Sequence of chain 1.D:
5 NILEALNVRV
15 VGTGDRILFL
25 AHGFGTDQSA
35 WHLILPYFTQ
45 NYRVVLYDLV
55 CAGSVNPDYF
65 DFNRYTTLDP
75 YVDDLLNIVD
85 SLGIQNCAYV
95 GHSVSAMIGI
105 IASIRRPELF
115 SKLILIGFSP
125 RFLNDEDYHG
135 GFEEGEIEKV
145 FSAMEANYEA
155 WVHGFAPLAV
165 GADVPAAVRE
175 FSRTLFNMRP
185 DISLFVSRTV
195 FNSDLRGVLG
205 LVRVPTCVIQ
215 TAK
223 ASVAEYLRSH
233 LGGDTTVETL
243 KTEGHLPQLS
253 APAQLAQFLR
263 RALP

Binding-site contacts:
Ligand atom C5 contacts residue SER97 of chain 1.D at 1.6 Å.
Ligand atom C5 contacts residue HIS247 of chain 1.D at 4.0 Å.
Ligand atom C3 contacts residue HIS247 of chain 1.D at 1.6 Å.
Ligand atom C2 contacts residue PHE175 of chain 1.D at 4.4 Å (hydrophobic).
Ligand atom C1 contacts residue PHE175 of chain 1.D at 4.3 Å (hydrophobic).
Ligand atom C2 contacts residue HIS247 of chain 1.D at 2.9 Å.
Ligand atom C4 contacts residue SER97 of chain 1.D at 4.0 Å.
Ligand atom C3 contacts residue THR178 of chain 1.D at 4.2 Å.
Ligand atom C3 contacts residue SER97 of chain 1.D at 3.5 Å.
Ligand atom C5 contacts residue VAL98 of chain 1.D at 3.5 Å (hydrophobic).
Ligand atom O1 contacts residue GLY27 of chain 1.D at 4.3 Å.
Ligand atom C3 contacts residue HIS96 of chain 1.D at 4.0 Å.
Ligand atom C1 contacts residue SER97 of chain 1.D at 3.0 Å.
Ligand atom C5 contacts residue PHE28 of chain 1.D at 3.6 Å (hydrophobic).
Ligand atom C3 contacts residue PHE28 of chain 1.D at 3.5 Å (hydrophobic).
Ligand atom C4 contacts residue VAL98 of chain 1.D at 4.3 Å (hydrophobic).
Ligand atom C2 contacts residue SER97 of chain 1.D at 3.8 Å.
Ligand atom C4 contacts residue PHE28 of chain 1.D at 3.0 Å (hydrophobic).
Ligand atom C4 contacts residue LEU179 of chain 1.D at 3.9 Å (hydrophobic).
Ligand atom C1 contacts residue PHE28 of chain 1.D at 3.0 Å (hydrophobic).
Ligand atom O2 contacts residue VAL98 of chain 1.D at 2.6 Å.
Ligand atom C1 contacts residue HIS247 of chain 1.D at 4.0 Å.
Ligand atom C1 contacts residue GLY27 of chain 1.D at 4.4 Å.
Ligand atom C2 contacts residue PHE28 of chain 1.D at 2.5 Å (hydrophobic).
Ligand atom O1 contacts residue PHE28 of chain 1.D at 4.2 Å.
Ligand atom O1 contacts residue HIS247 of chain 1.D at 2.3 Å.
Ligand atom O2 contacts residue GLY27 of chain 1.D at 4.3 Å.
Ligand atom C4 contacts residue VAL194 of chain 1.D at 3.7 Å (hydrophobic).
Ligand atom O1 contacts residue HIS96 of chain 1.D at 3.5 Å (h-bond).
Ligand atom C4 contacts residue PHE175 of chain 1.D at 4.4 Å (hydrophobic).
Ligand atom C2 contacts residue THR178 of chain 1.D at 4.0 Å.
Ligand atom O2 contacts residue PHE28 of chain 1.D at 3.7 Å.
Ligand atom O2 contacts residue SER99 of chain 1.D at 4.4 Å.
Ligand atom O2 contacts residue SER97 of chain 1.D at 2.0 Å (h-bond).
Ligand atom C5 contacts residue GLY27 of chain 1.D at 4.1 Å.
Ligand atom C2 contacts residue LEU179 of chain 1.D at 4.5 Å (hydrophobic).
Ligand atom O1 contacts residue SER97 of chain 1.D at 2.3 Å (h-bond).

The protein below binds the small molecule below.
Small molecule (SMILES): C/C(=C/CO)CO